Sequence of chain 1.C:
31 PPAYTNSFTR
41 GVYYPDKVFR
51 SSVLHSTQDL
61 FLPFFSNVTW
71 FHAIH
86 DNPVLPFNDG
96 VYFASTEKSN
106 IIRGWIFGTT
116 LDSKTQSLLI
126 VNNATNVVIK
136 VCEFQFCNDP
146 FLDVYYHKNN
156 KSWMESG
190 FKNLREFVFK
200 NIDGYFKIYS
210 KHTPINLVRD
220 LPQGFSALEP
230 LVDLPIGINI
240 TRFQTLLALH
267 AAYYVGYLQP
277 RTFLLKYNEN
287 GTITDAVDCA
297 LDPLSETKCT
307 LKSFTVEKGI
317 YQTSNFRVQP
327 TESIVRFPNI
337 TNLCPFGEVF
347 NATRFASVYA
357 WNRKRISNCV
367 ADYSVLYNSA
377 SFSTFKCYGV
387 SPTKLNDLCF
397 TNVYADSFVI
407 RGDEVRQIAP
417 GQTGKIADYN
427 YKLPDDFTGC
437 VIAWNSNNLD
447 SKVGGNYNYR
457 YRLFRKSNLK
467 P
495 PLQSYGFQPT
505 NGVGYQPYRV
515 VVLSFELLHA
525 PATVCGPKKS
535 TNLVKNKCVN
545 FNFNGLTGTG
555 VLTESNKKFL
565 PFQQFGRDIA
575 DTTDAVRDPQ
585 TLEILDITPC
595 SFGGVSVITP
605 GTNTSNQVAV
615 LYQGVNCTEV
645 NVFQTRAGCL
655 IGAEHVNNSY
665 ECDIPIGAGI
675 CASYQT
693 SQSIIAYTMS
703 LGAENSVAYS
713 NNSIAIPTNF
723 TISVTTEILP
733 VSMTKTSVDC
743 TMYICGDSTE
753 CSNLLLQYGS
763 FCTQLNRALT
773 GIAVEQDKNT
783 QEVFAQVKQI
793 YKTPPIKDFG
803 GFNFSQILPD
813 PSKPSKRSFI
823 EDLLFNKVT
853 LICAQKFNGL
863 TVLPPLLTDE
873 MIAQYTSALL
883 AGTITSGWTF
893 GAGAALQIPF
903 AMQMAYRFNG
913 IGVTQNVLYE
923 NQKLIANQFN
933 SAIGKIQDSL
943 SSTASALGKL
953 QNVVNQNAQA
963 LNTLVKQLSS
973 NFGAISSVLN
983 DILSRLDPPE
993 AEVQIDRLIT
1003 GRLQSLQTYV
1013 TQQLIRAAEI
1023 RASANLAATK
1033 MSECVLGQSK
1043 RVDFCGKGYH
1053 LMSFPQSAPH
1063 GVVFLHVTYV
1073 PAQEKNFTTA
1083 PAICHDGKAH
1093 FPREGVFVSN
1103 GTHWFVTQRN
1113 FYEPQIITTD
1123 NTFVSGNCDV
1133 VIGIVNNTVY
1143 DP

Binding-site contacts:
Ligand atom C4 contacts residue ASN607 of chain 1.C at 3.2 Å.
Ligand atom O3 contacts residue ASN607 of chain 1.C at 4.4 Å.
Ligand atom C3 contacts residue ASN607 of chain 1.C at 3.4 Å.
Ligand atom O6 contacts residue ASN607 of chain 1.C at 3.7 Å.
Ligand atom C6 contacts residue ASN607 of chain 1.C at 3.2 Å.
Ligand atom O5 contacts residue ASN607 of chain 1.C at 2.4 Å (h-bond).
Ligand atom N2 contacts residue ASN607 of chain 1.C at 3.6 Å (h-bond).
Ligand atom C2 contacts residue ASN607 of chain 1.C at 2.5 Å.
Ligand atom C1 contacts residue ASN607 of chain 1.C at 1.4 Å.
Ligand atom C5 contacts residue ASN607 of chain 1.C at 3.1 Å.

The protein below binds the small molecule below.
Small molecule (SMILES): CC(=O)N[C@@H]1[C@@H](O)[C@H](O)[C@@H](CO)O[C@H]1O